A protein and the small-molecule ligand that binds it are described below.
Small molecule (SMILES): O=C(O)c1ccnc(-c2ccnc(NCc3cccnc3)n2)c1

Binding-site contacts:
Ligand atom N11 contacts residue HIS188 of chain 1.B at 3.0 Å (h-bond).
Ligand atom C04 contacts residue TRP208 of chain 1.B at 3.7 Å (hydrophobic).
Ligand atom C10 contacts residue FE21 of chain 1.J at 3.0 Å.
Ligand atom C06 contacts residue FE21 of chain 1.J at 3.0 Å.
Ligand atom N11 contacts residue FE21 of chain 1.J at 2.4 Å.
Ligand atom N20 contacts residue GLY170 of chain 1.B at 3.5 Å (h-bond).
Ligand atom O09 contacts residue LYS206 of chain 1.B at 2.8 Å (salt-bridge).
Ligand atom N13 contacts residue LYS241 of chain 1.B at 3.6 Å.
Ligand atom C14 contacts residue LYS241 of chain 1.B at 3.7 Å.
Ligand atom C18 contacts residue ASP191 of chain 1.B at 3.5 Å.
Ligand atom C23 contacts residue ASP191 of chain 1.B at 2.7 Å.
Ligand atom C03 contacts residue TRP208 of chain 1.B at 3.7 Å (hydrophobic).
Ligand atom C07 contacts residue PHE185 of chain 1.B at 3.6 Å (hydrophobic).
Ligand atom N16 contacts residue GLU190 of chain 1.B at 2.7 Å (salt-bridge).
Ligand atom C10 contacts residue HIS188 of chain 1.B at 3.2 Å.
Ligand atom C12 contacts residue FE21 of chain 1.J at 3.3 Å.
Ligand atom C03 contacts residue PHE185 of chain 1.B at 3.4 Å (hydrophobic).
Ligand atom C21 contacts residue GLU169 of chain 1.B at 3.5 Å.
Ligand atom N11 contacts residue GLU190 of chain 1.B at 3.5 Å (salt-bridge).
Ligand atom C12 contacts residue HIS188 of chain 1.B at 3.6 Å.
Ligand atom C04 contacts residue HIS276 of chain 1.B at 3.5 Å.
Ligand atom C17 contacts residue ASP191 of chain 1.B at 3.6 Å.
Ligand atom C17 contacts residue GLU190 of chain 1.B at 3.5 Å.
Ligand atom C22 contacts residue ASP191 of chain 1.B at 3.5 Å.
Ligand atom C02 contacts residue PHE185 of chain 1.B at 3.6 Å (hydrophobic).
Ligand atom C22 contacts residue VAL171 of chain 1.B at 3.8 Å (hydrophobic).
Ligand atom N05 contacts residue HIS188 of chain 1.B at 3.1 Å (h-bond).
Ligand atom O09 contacts residue ASN198 of chain 1.B at 3.6 Å.
Ligand atom C04 contacts residue FE21 of chain 1.J at 3.1 Å.
Ligand atom C04 contacts residue PHE185 of chain 1.B at 3.6 Å (hydrophobic).
Ligand atom N05 contacts residue HIS276 of chain 1.B at 3.3 Å (h-bond).
Ligand atom O08 contacts residue TYR132 of chain 1.B at 2.5 Å (h-bond).
Ligand atom N16 contacts residue FE21 of chain 1.J at 3.6 Å.
Ligand atom C12 contacts residue GLU190 of chain 1.B at 3.6 Å.
Ligand atom C21 contacts residue TYR175 of chain 1.B at 3.6 Å (hydrophobic).
Ligand atom O09 contacts residue TYR132 of chain 1.B at 3.3 Å (h-bond).
Ligand atom O08 contacts residue PHE185 of chain 1.B at 3.7 Å.
Ligand atom N05 contacts residue FE21 of chain 1.J at 2.1 Å.
Ligand atom C07 contacts residue TYR132 of chain 1.B at 3.2 Å (hydrophobic).
Ligand atom C06 contacts residue HIS188 of chain 1.B at 3.5 Å.

Sequence of chain 1.B:
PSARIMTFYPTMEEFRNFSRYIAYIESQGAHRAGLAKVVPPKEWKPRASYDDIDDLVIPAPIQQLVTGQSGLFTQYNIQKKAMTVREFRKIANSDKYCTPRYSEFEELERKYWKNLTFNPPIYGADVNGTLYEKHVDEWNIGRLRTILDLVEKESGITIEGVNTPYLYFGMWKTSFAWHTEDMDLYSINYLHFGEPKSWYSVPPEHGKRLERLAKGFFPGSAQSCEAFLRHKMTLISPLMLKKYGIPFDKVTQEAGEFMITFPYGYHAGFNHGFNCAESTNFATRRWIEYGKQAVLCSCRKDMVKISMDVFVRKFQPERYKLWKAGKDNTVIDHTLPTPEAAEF